This protein binds this small molecule.
Small molecule (SMILES): CCN1CCN(C2CCN(C(=O)COc3ccc(-c4ccc(OC)cc4)cc3)CC2)CC1

Binding-site contacts:
Ligand atom C16 contacts residue HIS447 of chain 1.B at 4.3 Å.
Ligand atom C20 contacts residue TYR72 of chain 1.B at 4.0 Å (hydrophobic).
Ligand atom C05 contacts residue PHE338 of chain 1.B at 3.7 Å (hydrophobic).
Ligand atom N03 contacts residue TYR124 of chain 1.B at 3.5 Å (h-bond).
Ligand atom C17 contacts residue TYR341 of chain 1.B at 3.8 Å (hydrophobic).
Ligand atom C15 contacts residue HIS447 of chain 1.B at 3.5 Å.
Ligand atom C21 contacts residue TRP286 of chain 1.B at 4.0 Å (hydrophobic).
Ligand atom N12 contacts residue TRP86 of chain 1.B at 3.8 Å.
Ligand atom C07 contacts residue TYR341 of chain 1.B at 4.2 Å (hydrophobic).
Ligand atom C07 contacts residue TYR337 of chain 1.B at 4.2 Å (hydrophobic).
Ligand atom C13 contacts residue HIS447 of chain 1.B at 4.1 Å.
Ligand atom C06 contacts residue TYR124 of chain 1.B at 3.5 Å (hydrophobic).
Ligand atom C19 contacts residue TRP286 of chain 1.B at 4.1 Å (hydrophobic).
Ligand atom O18 contacts residue TYR341 of chain 1.B at 3.9 Å.
Ligand atom C07 contacts residue TYR124 of chain 1.B at 3.5 Å (hydrophobic).
Ligand atom C22 contacts residue TRP286 of chain 1.B at 4.2 Å (hydrophobic).
Ligand atom C17 contacts residue TYR124 of chain 1.B at 3.7 Å (hydrophobic).
Ligand atom C21 contacts residue TYR72 of chain 1.B at 3.2 Å (hydrophobic).
Ligand atom C17 contacts residue TRP286 of chain 1.B at 3.8 Å (hydrophobic).
Ligand atom C22 contacts residue TYR72 of chain 1.B at 4.1 Å (hydrophobic).
Ligand atom C14 contacts residue TRP86 of chain 1.B at 4.3 Å (hydrophobic).
Ligand atom C06 contacts residue TYR341 of chain 1.B at 3.5 Å (hydrophobic).
Ligand atom C16 contacts residue TYR337 of chain 1.B at 3.4 Å (hydrophobic).
Ligand atom N03 contacts residue TYR341 of chain 1.B at 4.1 Å.
Ligand atom C15 contacts residue TRP86 of chain 1.B at 4.1 Å (hydrophobic).
Ligand atom C20 contacts residue TRP286 of chain 1.B at 3.8 Å (hydrophobic).
Ligand atom C11 contacts residue TRP86 of chain 1.B at 4.2 Å (hydrophobic).
Ligand atom O18 contacts residue TRP286 of chain 1.B at 4.0 Å.
Ligand atom N09 contacts residue TYR337 of chain 1.B at 3.7 Å.
Ligand atom C23 contacts residue TYR72 of chain 1.B at 4.1 Å (hydrophobic).
Ligand atom C15 contacts residue TYR337 of chain 1.B at 3.6 Å (hydrophobic).
Ligand atom C14 contacts residue GLY120 of chain 1.B at 4.1 Å.
Ligand atom C14 contacts residue GLU202 of chain 1.B at 3.2 Å.
Ligand atom C08 contacts residue TYR337 of chain 1.B at 3.4 Å (hydrophobic).
Ligand atom C13 contacts residue GLU202 of chain 1.B at 4.0 Å.
Ligand atom C04 contacts residue PHE338 of chain 1.B at 3.4 Å (hydrophobic).
Ligand atom C14 contacts residue GLY121 of chain 1.B at 4.0 Å.
Ligand atom C02 contacts residue TYR124 of chain 1.B at 3.6 Å (hydrophobic).
Ligand atom C02 contacts residue TYR341 of chain 1.B at 4.2 Å (hydrophobic).
Ligand atom O01 contacts residue PHE297 of chain 1.B at 4.0 Å.

Sequence of chain 1.B:
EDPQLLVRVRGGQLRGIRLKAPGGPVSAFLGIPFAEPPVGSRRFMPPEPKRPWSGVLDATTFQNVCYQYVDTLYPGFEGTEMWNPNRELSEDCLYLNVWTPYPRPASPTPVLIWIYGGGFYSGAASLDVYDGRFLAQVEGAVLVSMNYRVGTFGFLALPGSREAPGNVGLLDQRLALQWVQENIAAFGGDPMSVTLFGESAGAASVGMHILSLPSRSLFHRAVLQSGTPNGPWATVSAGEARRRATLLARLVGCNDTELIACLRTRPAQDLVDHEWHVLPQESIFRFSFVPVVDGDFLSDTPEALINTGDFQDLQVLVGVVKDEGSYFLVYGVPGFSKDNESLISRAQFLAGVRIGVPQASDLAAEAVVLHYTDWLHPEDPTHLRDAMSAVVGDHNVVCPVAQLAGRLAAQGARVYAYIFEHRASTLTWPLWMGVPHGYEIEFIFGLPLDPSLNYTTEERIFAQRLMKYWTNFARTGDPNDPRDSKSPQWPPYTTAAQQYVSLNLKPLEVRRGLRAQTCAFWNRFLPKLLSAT